Sequence of chain 1.B:
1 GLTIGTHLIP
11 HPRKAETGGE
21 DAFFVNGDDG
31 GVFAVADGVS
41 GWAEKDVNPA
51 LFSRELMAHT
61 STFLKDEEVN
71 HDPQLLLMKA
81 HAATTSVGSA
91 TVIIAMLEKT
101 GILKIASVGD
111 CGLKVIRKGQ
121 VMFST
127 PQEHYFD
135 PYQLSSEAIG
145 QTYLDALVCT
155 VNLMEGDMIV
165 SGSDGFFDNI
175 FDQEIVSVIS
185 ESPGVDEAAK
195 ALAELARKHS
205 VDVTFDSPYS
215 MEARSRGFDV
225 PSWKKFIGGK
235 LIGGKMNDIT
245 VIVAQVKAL

This small molecule binds to this protein.
Small molecule (SMILES): C[C@H](CO)OC[C@@H](C)OC[C@@H](C)OC[C@@H](C)OC[C@@H](C)OC[C@H](C)OC[C@@H](C)O

Sequence of chain 1.A:
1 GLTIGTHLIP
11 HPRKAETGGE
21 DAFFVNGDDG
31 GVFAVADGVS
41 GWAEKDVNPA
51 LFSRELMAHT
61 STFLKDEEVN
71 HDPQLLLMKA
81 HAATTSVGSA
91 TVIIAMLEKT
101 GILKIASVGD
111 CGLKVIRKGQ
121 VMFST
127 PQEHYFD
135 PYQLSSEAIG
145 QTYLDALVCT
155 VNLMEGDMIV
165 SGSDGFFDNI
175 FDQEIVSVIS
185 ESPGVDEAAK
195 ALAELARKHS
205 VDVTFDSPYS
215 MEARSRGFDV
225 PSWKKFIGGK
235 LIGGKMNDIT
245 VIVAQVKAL

Binding-site contacts:
Ligand atom C18 contacts residue MET215 of chain 1.B at 4.0 Å (hydrophobic).
Ligand atom C5 contacts residue MET215 of chain 1.B at 4.3 Å (hydrophobic).
Ligand atom C11 contacts residue SER219 of chain 1.A at 3.7 Å.
Ligand atom C12 contacts residue MET215 of chain 1.B at 3.7 Å (hydrophobic).
Ligand atom C18 contacts residue SER219 of chain 1.A at 3.7 Å.
Ligand atom O6 contacts residue PHE175 of chain 1.B at 3.8 Å.
Ligand atom C17 contacts residue SER219 of chain 1.A at 4.3 Å.
Ligand atom OH contacts residue MET215 of chain 1.B at 4.3 Å.
Ligand atom OH contacts residue SER219 of chain 1.B at 4.3 Å.
Ligand atom C16 contacts residue PHE175 of chain 1.B at 3.6 Å (hydrophobic).
Ligand atom O3 contacts residue PHE209 of chain 1.B at 4.2 Å.
Ligand atom C12 contacts residue SER219 of chain 1.A at 4.1 Å.
Ligand atom C12 contacts residue PHE175 of chain 1.B at 4.1 Å (hydrophobic).
Ligand atom C20 contacts residue PHE209 of chain 1.B at 3.7 Å (hydrophobic).
Ligand atom C1 contacts residue GLU216 of chain 1.B at 3.5 Å.
Ligand atom C14 contacts residue SER219 of chain 1.A at 4.3 Å.
Ligand atom C9 contacts residue PHE175 of chain 1.B at 3.7 Å (hydrophobic).
Ligand atom C13 contacts residue SER219 of chain 1.A at 3.6 Å.
Ligand atom C5 contacts residue PHE175 of chain 1.B at 4.3 Å (hydrophobic).
Ligand atom O6 contacts residue SER219 of chain 1.A at 4.4 Å.
Ligand atom O6 contacts residue MET215 of chain 1.B at 3.9 Å.
Ligand atom C3 contacts residue MET215 of chain 1.B at 4.3 Å (hydrophobic).
Ligand atom O4 contacts residue PHE175 of chain 1.B at 4.0 Å.
Ligand atom C1 contacts residue SER219 of chain 1.B at 3.8 Å.
Ligand atom C16 contacts residue PRO212 of chain 1.B at 4.3 Å (hydrophobic).
Ligand atom C19 contacts residue SER219 of chain 1.A at 3.9 Å.
Ligand atom O5 contacts residue PHE175 of chain 1.B at 3.9 Å.
Ligand atom C20 contacts residue GLU178 of chain 1.B at 3.3 Å.